A protein and the small-molecule ligand that binds it are described below.
Small molecule (SMILES): C[C@H](N)C(=O)O

Sequence of chain 1.B:
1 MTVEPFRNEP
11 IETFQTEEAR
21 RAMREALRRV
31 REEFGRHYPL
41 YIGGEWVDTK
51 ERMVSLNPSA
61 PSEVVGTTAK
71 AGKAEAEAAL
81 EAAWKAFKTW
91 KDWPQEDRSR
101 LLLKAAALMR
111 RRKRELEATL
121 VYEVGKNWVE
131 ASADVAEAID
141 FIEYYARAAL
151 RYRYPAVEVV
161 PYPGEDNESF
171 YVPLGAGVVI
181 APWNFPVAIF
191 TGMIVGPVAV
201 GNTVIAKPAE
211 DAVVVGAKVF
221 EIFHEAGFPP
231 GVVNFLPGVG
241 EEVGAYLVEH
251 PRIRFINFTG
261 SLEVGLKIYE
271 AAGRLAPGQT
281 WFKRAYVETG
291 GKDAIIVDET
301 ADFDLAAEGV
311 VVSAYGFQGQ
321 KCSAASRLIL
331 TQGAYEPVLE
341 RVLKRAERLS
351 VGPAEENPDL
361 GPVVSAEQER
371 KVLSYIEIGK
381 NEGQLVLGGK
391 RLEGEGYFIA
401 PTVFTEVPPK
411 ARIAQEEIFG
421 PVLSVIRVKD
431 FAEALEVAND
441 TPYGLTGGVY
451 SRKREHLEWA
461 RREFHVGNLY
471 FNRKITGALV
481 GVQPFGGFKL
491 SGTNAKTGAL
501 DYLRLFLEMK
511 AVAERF

Binding-site contacts:
Ligand atom O contacts residue ALA478 of chain 1.B at 3.0 Å (h-bond).
Ligand atom C contacts residue THR476 of chain 1.B at 4.4 Å.
Ligand atom CB contacts residue CYS322 of chain 1.B at 3.5 Å (hydrophobic).
Ligand atom CA contacts residue SER323 of chain 1.B at 4.2 Å.
Ligand atom CB contacts residue SER323 of chain 1.B at 3.8 Å.
Ligand atom C contacts residue SER323 of chain 1.B at 3.3 Å.
Ligand atom O contacts residue GLY477 of chain 1.B at 3.2 Å (h-bond).
Ligand atom OXT contacts residue PHE185 of chain 1.B at 4.2 Å.
Ligand atom O contacts residue PHE485 of chain 1.B at 3.5 Å.
Ligand atom OXT contacts residue GLY477 of chain 1.B at 2.9 Å (h-bond).
Ligand atom O contacts residue THR476 of chain 1.B at 4.0 Å.
Ligand atom N contacts residue PHE485 of chain 1.B at 3.6 Å.
Ligand atom C contacts residue PHE485 of chain 1.B at 4.2 Å (hydrophobic).
Ligand atom OXT contacts residue ALA478 of chain 1.B at 4.2 Å.
Ligand atom C contacts residue GLY477 of chain 1.B at 3.4 Å.
Ligand atom O contacts residue SER323 of chain 1.B at 3.7 Å.
Ligand atom N contacts residue GLU137 of chain 1.B at 4.2 Å.
Ligand atom OXT contacts residue LYS321 of chain 1.B at 4.3 Å.
Ligand atom CA contacts residue PHE185 of chain 1.B at 4.2 Å (hydrophobic).
Ligand atom N contacts residue ALA478 of chain 1.B at 4.2 Å.
Ligand atom CB contacts residue PHE185 of chain 1.B at 3.7 Å (hydrophobic).
Ligand atom C contacts residue ALA478 of chain 1.B at 3.8 Å (hydrophobic).
Ligand atom OXT contacts residue THR476 of chain 1.B at 3.9 Å.
Ligand atom OXT contacts residue SER323 of chain 1.B at 2.7 Å (h-bond).
Ligand atom CB contacts residue PHE485 of chain 1.B at 3.7 Å (hydrophobic).
Ligand atom CA contacts residue PHE485 of chain 1.B at 4.1 Å (hydrophobic).